Sequence of chain 3.A:
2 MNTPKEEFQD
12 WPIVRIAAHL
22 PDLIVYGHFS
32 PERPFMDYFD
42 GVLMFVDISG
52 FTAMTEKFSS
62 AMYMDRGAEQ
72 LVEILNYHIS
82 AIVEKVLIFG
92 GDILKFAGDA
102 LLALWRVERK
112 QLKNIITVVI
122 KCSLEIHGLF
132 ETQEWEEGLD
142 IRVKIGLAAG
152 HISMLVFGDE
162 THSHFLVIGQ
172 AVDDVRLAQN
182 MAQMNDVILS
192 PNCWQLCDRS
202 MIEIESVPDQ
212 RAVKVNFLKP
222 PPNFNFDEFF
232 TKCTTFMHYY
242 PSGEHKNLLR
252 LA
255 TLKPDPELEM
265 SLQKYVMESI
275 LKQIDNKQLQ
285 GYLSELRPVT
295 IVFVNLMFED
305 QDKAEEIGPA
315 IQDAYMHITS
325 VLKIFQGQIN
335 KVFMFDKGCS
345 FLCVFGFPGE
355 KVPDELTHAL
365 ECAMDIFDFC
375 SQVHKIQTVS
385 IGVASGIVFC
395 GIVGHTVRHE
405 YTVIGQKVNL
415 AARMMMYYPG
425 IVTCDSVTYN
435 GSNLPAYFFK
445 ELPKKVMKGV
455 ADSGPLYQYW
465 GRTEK

A protein and the small-molecule ligand that binds it are described below.
Small molecule (SMILES): CCOC(=O)COc1cccc(C(=O)c2nonc2N)c1

Binding-site contacts:
Ligand atom N19 contacts residue LEU167 of chain 3.A at 3.6 Å.
Ligand atom C8 contacts residue ALA98 of chain 3.A at 3.8 Å (hydrophobic).
Ligand atom C4 contacts residue PHE337 of chain 3.A at 3.8 Å (hydrophobic).
Ligand atom N17 contacts residue LYS96 of chain 3.A at 3.2 Å.
Ligand atom O15 contacts residue PHE337 of chain 3.A at 3.4 Å.
Ligand atom O18 contacts residue LYS96 of chain 3.A at 3.4 Å.
Ligand atom C20 contacts residue LEU167 of chain 3.A at 3.7 Å (hydrophobic).
Ligand atom C12 contacts residue PHE337 of chain 3.A at 3.5 Å (hydrophobic).
Ligand atom O15 contacts residue PHE339 of chain 3.A at 3.2 Å.
Ligand atom C13 contacts residue PHE339 of chain 3.A at 3.5 Å (hydrophobic).
Ligand atom O5 contacts residue PHE339 of chain 3.A at 3.4 Å.
Ligand atom C2 contacts residue LYS341 of chain 3.A at 3.7 Å.
Ligand atom O7 contacts residue PHE46 of chain 3.A at 3.9 Å.
Ligand atom C1 contacts residue PHE297 of chain 3.A at 3.8 Å (hydrophobic).
Ligand atom N21 contacts residue LEU167 of chain 3.A at 3.8 Å.
Ligand atom C11 contacts residue LEU103 of chain 3.A at 3.6 Å (hydrophobic).
Ligand atom O7 contacts residue ALA98 of chain 3.A at 3.5 Å.
Ligand atom C20 contacts residue VAL168 of chain 3.A at 3.6 Å (hydrophobic).
Ligand atom N17 contacts residue LEU103 of chain 3.A at 3.8 Å.
Ligand atom C14 contacts residue PHE337 of chain 3.A at 3.7 Å (hydrophobic).
Ligand atom C10 contacts residue LEU103 of chain 3.A at 3.7 Å (hydrophobic).
Ligand atom O5 contacts residue ARG177 of chain 3.A at 2.8 Å (salt-bridge).
Ligand atom C14 contacts residue PHE339 of chain 3.A at 3.8 Å (hydrophobic).
Ligand atom C9 contacts residue PHE46 of chain 3.A at 3.6 Å (hydrophobic).
Ligand atom C13 contacts residue PHE337 of chain 3.A at 3.3 Å (hydrophobic).
Ligand atom C9 contacts residue ALA98 of chain 3.A at 3.6 Å (hydrophobic).
Ligand atom N21 contacts residue MET338 of chain 3.A at 2.9 Å (h-bond).
Ligand atom C8 contacts residue PHE46 of chain 3.A at 3.8 Å (hydrophobic).
Ligand atom C1 contacts residue SER344 of chain 3.A at 3.1 Å.
Ligand atom C6 contacts residue PHE337 of chain 3.A at 3.6 Å (hydrophobic).
Ligand atom O3 contacts residue PHE337 of chain 3.A at 3.1 Å.
Ligand atom C4 contacts residue ARG177 of chain 3.A at 3.8 Å.
Ligand atom C16 contacts residue LEU103 of chain 3.A at 3.8 Å (hydrophobic).
Ligand atom N19 contacts residue VAL168 of chain 3.A at 3.0 Å (h-bond).
Ligand atom O15 contacts residue MET338 of chain 3.A at 3.0 Å (h-bond).
Ligand atom C10 contacts residue LYS96 of chain 3.A at 3.5 Å.
Ligand atom C6 contacts residue ALA98 of chain 3.A at 3.6 Å (hydrophobic).
Ligand atom C12 contacts residue PHE339 of chain 3.A at 3.9 Å (hydrophobic).
Ligand atom N21 contacts residue VAL168 of chain 3.A at 2.8 Å (h-bond).
Ligand atom C11 contacts residue LYS96 of chain 3.A at 3.8 Å.